Sequence of chain 50.C:
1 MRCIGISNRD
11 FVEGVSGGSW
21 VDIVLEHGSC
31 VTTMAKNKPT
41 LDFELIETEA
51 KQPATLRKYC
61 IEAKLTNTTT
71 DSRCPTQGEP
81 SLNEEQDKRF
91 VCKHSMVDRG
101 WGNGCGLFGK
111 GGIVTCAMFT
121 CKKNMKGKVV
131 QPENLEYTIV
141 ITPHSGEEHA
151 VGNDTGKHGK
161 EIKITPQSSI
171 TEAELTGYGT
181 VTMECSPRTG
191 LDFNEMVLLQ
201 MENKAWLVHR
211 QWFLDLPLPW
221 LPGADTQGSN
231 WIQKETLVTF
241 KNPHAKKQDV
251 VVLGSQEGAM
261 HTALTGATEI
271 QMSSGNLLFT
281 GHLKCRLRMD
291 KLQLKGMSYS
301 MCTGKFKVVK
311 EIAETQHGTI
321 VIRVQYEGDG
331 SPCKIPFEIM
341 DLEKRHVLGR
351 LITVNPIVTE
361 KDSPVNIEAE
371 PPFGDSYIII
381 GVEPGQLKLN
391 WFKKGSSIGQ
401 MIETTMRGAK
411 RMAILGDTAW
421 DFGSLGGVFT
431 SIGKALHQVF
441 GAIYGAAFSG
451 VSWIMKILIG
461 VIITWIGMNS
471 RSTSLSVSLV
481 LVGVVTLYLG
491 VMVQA

Sequence of chain 50.E:
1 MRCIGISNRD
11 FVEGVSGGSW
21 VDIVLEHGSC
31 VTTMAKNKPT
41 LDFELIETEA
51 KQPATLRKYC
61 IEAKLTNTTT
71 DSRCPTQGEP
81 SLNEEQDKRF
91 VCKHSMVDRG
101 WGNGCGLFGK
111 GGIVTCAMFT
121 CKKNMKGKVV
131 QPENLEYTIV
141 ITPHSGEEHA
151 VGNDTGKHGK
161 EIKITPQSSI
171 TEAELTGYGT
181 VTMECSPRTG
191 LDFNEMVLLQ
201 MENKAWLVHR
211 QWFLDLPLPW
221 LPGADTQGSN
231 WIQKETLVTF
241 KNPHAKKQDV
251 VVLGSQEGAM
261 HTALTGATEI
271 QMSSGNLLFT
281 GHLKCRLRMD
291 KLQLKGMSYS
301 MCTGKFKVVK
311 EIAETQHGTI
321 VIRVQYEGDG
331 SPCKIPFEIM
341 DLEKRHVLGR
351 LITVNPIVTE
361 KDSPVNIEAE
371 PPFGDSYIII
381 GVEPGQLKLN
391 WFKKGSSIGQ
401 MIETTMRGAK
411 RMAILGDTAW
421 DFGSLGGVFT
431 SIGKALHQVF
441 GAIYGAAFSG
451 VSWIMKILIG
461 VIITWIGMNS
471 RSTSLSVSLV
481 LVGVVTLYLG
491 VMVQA

This protein binds this small molecule.
Small molecule (SMILES): CC(=O)N[C@H]1[C@H](O[C@H]2[C@H](O)[C@@H](NC(C)=O)CO[C@@H]2CO)O[C@H](CO)[C@@H](O)[C@@H]1O

Binding-site contacts:
Ligand atom O7 contacts residue ASN103 of chain 50.E at 4.5 Å.
Ligand atom C6 contacts residue HIS149 of chain 50.C at 4.1 Å.
Ligand atom C8 contacts residue TRP101 of chain 50.E at 4.4 Å (hydrophobic).
Ligand atom C7 contacts residue GLY102 of chain 50.E at 4.0 Å.
Ligand atom C1 contacts residue HIS158 of chain 50.C at 4.1 Å.
Ligand atom C4 contacts residue HIS149 of chain 50.C at 3.7 Å.
Ligand atom O6 contacts residue HIS149 of chain 50.C at 3.6 Å.
Ligand atom O5 contacts residue ASN153 of chain 50.C at 2.2 Å (h-bond).
Ligand atom C5 contacts residue HIS149 of chain 50.C at 3.6 Å.
Ligand atom C6 contacts residue GLY156 of chain 50.C at 3.8 Å.
Ligand atom C8 contacts residue HIS149 of chain 50.C at 3.5 Å.
Ligand atom O5 contacts residue THR155 of chain 50.C at 3.8 Å.
Ligand atom C5 contacts residue HIS158 of chain 50.C at 4.2 Å.
Ligand atom O7 contacts residue ASN153 of chain 50.C at 4.0 Å.
Ligand atom O5 contacts residue GLY156 of chain 50.C at 3.9 Å.
Ligand atom C5 contacts residue GLY156 of chain 50.C at 4.0 Å.
Ligand atom O3 contacts residue HIS149 of chain 50.C at 4.2 Å.
Ligand atom O5 contacts residue HIS149 of chain 50.C at 3.8 Å.
Ligand atom O7 contacts residue TRP101 of chain 50.E at 3.4 Å (h-bond).
Ligand atom C8 contacts residue ASN153 of chain 50.C at 3.9 Å.
Ligand atom C3 contacts residue HIS149 of chain 50.C at 4.3 Å.
Ligand atom C1 contacts residue THR155 of chain 50.C at 3.7 Å.
Ligand atom C4 contacts residue ASN153 of chain 50.C at 4.2 Å.
Ligand atom C3 contacts residue ASN153 of chain 50.C at 3.9 Å.
Ligand atom C5 contacts residue ASN153 of chain 50.C at 3.6 Å.
Ligand atom C2 contacts residue ASN153 of chain 50.C at 2.6 Å.
Ligand atom O6 contacts residue HIS158 of chain 50.C at 3.4 Å.
Ligand atom N2 contacts residue ASN153 of chain 50.C at 3.2 Å (h-bond).
Ligand atom O7 contacts residue GLY102 of chain 50.E at 3.0 Å (h-bond).
Ligand atom C2 contacts residue HIS149 of chain 50.C at 3.6 Å.
Ligand atom C7 contacts residue TRP101 of chain 50.E at 4.3 Å (hydrophobic).
Ligand atom C6 contacts residue HIS158 of chain 50.C at 3.9 Å.
Ligand atom C1 contacts residue HIS149 of chain 50.C at 3.7 Å.
Ligand atom C1 contacts residue ASN153 of chain 50.C at 1.4 Å.
Ligand atom O5 contacts residue HIS158 of chain 50.C at 3.2 Å.
Ligand atom C8 contacts residue ALA150 of chain 50.C at 4.5 Å (hydrophobic).
Ligand atom C7 contacts residue ASN153 of chain 50.C at 3.6 Å.